Binding-site contacts:
Ligand atom O5 contacts residue 02V4 of chain 1.C at 2.9 Å.
Ligand atom C3 contacts residue TYR6 of chain 1.C at 4.2 Å (hydrophobic).
Ligand atom O1 contacts residue PRO14 of chain 1.B at 4.3 Å.
Ligand atom O5 contacts residue TYR6 of chain 1.C at 3.7 Å.
Ligand atom O1 contacts residue TYR6 of chain 1.C at 2.6 Å (h-bond).
Ligand atom C1 contacts residue TYR6 of chain 1.C at 3.9 Å (hydrophobic).
Ligand atom O1 contacts residue 02V4 of chain 1.C at 1.4 Å.
Ligand atom C5 contacts residue TYR6 of chain 1.C at 3.5 Å (hydrophobic).
Ligand atom O4 contacts residue TYR6 of chain 1.C at 4.4 Å.
Ligand atom O5 contacts residue PRO14 of chain 1.B at 3.2 Å.
Ligand atom C6 contacts residue SER15 of chain 1.B at 4.1 Å.
Ligand atom O2 contacts residue GLU234 of chain 1.B at 4.1 Å.
Ligand atom C1 contacts residue 02V4 of chain 1.C at 2.4 Å.
Ligand atom C6 contacts residue PRO14 of chain 1.B at 4.2 Å (hydrophobic).
Ligand atom C1 contacts residue PRO14 of chain 1.B at 3.8 Å (hydrophobic).
Ligand atom C3 contacts residue 02V4 of chain 1.C at 4.4 Å.
Ligand atom C5 contacts residue PRO14 of chain 1.B at 4.3 Å (hydrophobic).
Ligand atom C6 contacts residue TYR6 of chain 1.C at 3.9 Å (hydrophobic).
Ligand atom O2 contacts residue 02V4 of chain 1.C at 4.5 Å.
Ligand atom C2 contacts residue TYR6 of chain 1.C at 4.5 Å (hydrophobic).
Ligand atom C4 contacts residue TYR6 of chain 1.C at 4.5 Å (hydrophobic).
Ligand atom C2 contacts residue 02V4 of chain 1.C at 3.8 Å.
Ligand atom C5 contacts residue 02V4 of chain 1.C at 3.6 Å.

This small molecule binds to this protein.
Small molecule (SMILES): C[C@@H]1O[C@@H](O)[C@H](O)[C@H](O)[C@H]1O

Sequence of chain 1.B:
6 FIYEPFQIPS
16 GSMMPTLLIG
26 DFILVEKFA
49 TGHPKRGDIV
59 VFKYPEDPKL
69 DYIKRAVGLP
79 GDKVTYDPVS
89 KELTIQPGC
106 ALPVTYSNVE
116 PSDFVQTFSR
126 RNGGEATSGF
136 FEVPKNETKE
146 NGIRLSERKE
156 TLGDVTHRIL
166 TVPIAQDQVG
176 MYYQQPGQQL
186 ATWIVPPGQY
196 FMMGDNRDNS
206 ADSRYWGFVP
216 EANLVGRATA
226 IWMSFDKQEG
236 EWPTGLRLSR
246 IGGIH

Sequence of chain 1.C:
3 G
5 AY